Sequence of chain 15.F:
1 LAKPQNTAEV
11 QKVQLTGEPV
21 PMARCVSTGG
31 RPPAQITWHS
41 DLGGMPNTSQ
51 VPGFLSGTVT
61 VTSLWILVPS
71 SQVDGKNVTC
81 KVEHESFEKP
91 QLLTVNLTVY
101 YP

Binding-site contacts:
Ligand atom C5 contacts residue ASN47 of chain 15.F at 3.4 Å.
Ligand atom C6 contacts residue ASN47 of chain 15.F at 4.0 Å.
Ligand atom C2 contacts residue ASN47 of chain 15.F at 2.6 Å.
Ligand atom C3 contacts residue ASN47 of chain 15.F at 3.9 Å.
Ligand atom C1 contacts residue ASN47 of chain 15.F at 1.4 Å.
Ligand atom O5 contacts residue ASN47 of chain 15.F at 2.2 Å (h-bond).
Ligand atom C4 contacts residue ASN47 of chain 15.F at 4.2 Å.
Ligand atom C7 contacts residue ASN47 of chain 15.F at 3.8 Å.
Ligand atom O7 contacts residue ASN47 of chain 15.F at 3.9 Å.
Ligand atom N2 contacts residue ASN47 of chain 15.F at 3.2 Å (h-bond).

The small molecule below binds the protein below.
Small molecule (SMILES): CC(=O)N[C@H]1[C@H](O[C@H]2[C@H](O)[C@@H](NC(C)=O)CO[C@@H]2CO)O[C@H](CO)[C@@H](O)[C@@H]1O